A small-molecule ligand and the protein it binds are described below.
Small molecule (SMILES): Nc1ccn([C@H]2C[C@H](O)[C@@H](CO[P](=O)(O)O[P](=O)(O)OP(=O)(O)O)O2)c(=O)n1

Binding-site contacts:
Ligand atom O2G contacts residue HIS472 of chain 1.C at 2.8 Å (h-bond).
Ligand atom O2 contacts residue GLN174 of chain 1.C at 3.2 Å.
Ligand atom C1' contacts residue HIS472 of chain 1.C at 3.3 Å.
Ligand atom C2 contacts residue GLU173 of chain 1.C at 2.8 Å.
Ligand atom N1 contacts residue HIS472 of chain 1.C at 3.4 Å (h-bond).
Ligand atom O2 contacts residue ARG176 of chain 1.C at 3.2 Å (salt-bridge).
Ligand atom N1 contacts residue GLU173 of chain 1.C at 3.2 Å (salt-bridge).
Ligand atom C4 contacts residue ASP175 of chain 1.C at 3.4 Å.
Ligand atom C2 contacts residue LEU177 of chain 1.C at 3.6 Å (hydrophobic).
Ligand atom PG contacts residue HIS472 of chain 1.C at 3.4 Å.
Ligand atom N3 contacts residue ARG176 of chain 1.C at 3.1 Å (salt-bridge).
Ligand atom N3 contacts residue ASP175 of chain 1.C at 3.2 Å (salt-bridge).
Ligand atom C4 contacts residue ARG176 of chain 1.C at 3.7 Å.
Ligand atom C1' contacts residue LEU471 of chain 1.C at 3.2 Å (hydrophobic).
Ligand atom N3 contacts residue GLU173 of chain 1.C at 3.1 Å (salt-bridge).
Ligand atom O1B contacts residue HIS472 of chain 1.C at 3.0 Å.
Ligand atom C5 contacts residue ARG176 of chain 1.C at 3.9 Å.
Ligand atom N4 contacts residue ARG176 of chain 1.C at 4.0 Å.
Ligand atom O2A contacts residue ARG176 of chain 1.C at 4.0 Å.
Ligand atom C4' contacts residue LEU471 of chain 1.C at 4.1 Å (hydrophobic).
Ligand atom O3G contacts residue HIS472 of chain 1.C at 2.8 Å (h-bond).
Ligand atom C2' contacts residue LEU471 of chain 1.C at 3.6 Å (hydrophobic).
Ligand atom C6 contacts residue GLU173 of chain 1.C at 3.7 Å.
Ligand atom C4 contacts residue GLU173 of chain 1.C at 3.6 Å.
Ligand atom C5 contacts residue GLU173 of chain 1.C at 3.9 Å.
Ligand atom N1 contacts residue ARG176 of chain 1.C at 4.1 Å.
Ligand atom C2 contacts residue GLN174 of chain 1.C at 3.7 Å.
Ligand atom C2 contacts residue ASP175 of chain 1.C at 4.0 Å.
Ligand atom O2 contacts residue LEU177 of chain 1.C at 2.6 Å (h-bond).
Ligand atom O3' contacts residue LEU471 of chain 1.C at 3.6 Å.
Ligand atom C1' contacts residue GLU173 of chain 1.C at 3.8 Å.
Ligand atom N4 contacts residue ASP175 of chain 1.C at 2.8 Å (salt-bridge).
Ligand atom N3 contacts residue GLN174 of chain 1.C at 3.5 Å (h-bond).
Ligand atom C2 contacts residue ARG176 of chain 1.C at 3.4 Å.
Ligand atom O2 contacts residue GLU173 of chain 1.C at 3.2 Å (salt-bridge).
Ligand atom O2 contacts residue ASP175 of chain 1.C at 3.7 Å.
Ligand atom C6 contacts residue HIS472 of chain 1.C at 3.4 Å.
Ligand atom O4' contacts residue HIS472 of chain 1.C at 2.9 Å (h-bond).
Ligand atom N4 contacts residue GLU173 of chain 1.C at 4.0 Å.
Ligand atom O4' contacts residue LEU471 of chain 1.C at 3.7 Å.

Sequence of chain 1.C:
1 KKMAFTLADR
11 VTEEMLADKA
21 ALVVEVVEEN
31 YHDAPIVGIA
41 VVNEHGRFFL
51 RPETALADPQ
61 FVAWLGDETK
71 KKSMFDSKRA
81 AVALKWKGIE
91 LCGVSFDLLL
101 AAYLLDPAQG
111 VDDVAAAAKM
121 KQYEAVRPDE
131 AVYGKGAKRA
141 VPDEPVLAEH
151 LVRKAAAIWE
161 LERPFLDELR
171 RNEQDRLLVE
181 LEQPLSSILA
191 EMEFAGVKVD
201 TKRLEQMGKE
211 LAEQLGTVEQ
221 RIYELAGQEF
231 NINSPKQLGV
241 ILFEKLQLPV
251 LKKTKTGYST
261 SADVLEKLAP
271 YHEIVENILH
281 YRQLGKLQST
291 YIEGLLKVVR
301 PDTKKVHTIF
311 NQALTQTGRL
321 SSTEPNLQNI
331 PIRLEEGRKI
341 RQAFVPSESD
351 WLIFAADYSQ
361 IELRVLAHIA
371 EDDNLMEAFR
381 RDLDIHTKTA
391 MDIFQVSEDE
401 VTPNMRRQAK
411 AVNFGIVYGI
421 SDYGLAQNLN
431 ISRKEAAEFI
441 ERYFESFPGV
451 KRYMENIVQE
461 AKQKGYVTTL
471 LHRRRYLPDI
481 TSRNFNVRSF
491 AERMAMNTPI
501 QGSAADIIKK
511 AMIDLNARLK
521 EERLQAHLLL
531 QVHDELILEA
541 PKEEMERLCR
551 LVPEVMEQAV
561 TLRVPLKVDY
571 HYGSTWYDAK